This protein binds this small molecule.
Small molecule (SMILES): N[C@@H](CCS)C(=O)O

Sequence of chain 1.B:
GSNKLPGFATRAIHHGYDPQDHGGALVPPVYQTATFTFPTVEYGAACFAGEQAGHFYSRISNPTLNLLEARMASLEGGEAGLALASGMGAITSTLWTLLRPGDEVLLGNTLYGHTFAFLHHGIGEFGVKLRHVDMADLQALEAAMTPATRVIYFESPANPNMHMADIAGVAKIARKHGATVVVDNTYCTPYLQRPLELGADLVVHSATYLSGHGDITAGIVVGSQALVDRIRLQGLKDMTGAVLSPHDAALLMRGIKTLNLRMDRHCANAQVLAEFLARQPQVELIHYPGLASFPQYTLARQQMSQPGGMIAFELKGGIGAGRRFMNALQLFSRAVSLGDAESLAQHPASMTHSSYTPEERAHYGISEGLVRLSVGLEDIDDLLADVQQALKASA

Sequence of chain 1.A:
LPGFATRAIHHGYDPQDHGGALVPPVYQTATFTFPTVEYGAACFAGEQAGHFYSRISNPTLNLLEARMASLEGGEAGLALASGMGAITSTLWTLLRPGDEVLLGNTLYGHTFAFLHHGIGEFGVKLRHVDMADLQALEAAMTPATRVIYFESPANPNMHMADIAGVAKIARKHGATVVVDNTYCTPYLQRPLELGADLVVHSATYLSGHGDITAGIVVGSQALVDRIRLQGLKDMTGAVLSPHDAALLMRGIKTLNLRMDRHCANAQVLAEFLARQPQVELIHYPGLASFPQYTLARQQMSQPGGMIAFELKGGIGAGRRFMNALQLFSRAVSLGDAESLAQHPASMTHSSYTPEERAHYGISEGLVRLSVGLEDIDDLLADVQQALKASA

Binding-site contacts:
Ligand atom OXT contacts residue TYR114 of chain 1.A at 4.0 Å.
Ligand atom CG contacts residue LLP211 of chain 1.A at 3.3 Å.
Ligand atom CA contacts residue ARG375 of chain 1.A at 3.9 Å.
Ligand atom N contacts residue LEU341 of chain 1.A at 3.4 Å.
Ligand atom CA contacts residue LEU341 of chain 1.A at 3.9 Å (hydrophobic).
Ligand atom C contacts residue SER340 of chain 1.A at 4.0 Å.
Ligand atom OXT contacts residue ASN161 of chain 1.A at 3.7 Å.
Ligand atom C contacts residue ARG375 of chain 1.A at 3.5 Å.
Ligand atom CB contacts residue TYR59 of chain 1.B at 4.5 Å (hydrophobic).
Ligand atom SD contacts residue VAL339 of chain 1.A at 4.0 Å.
Ligand atom CA contacts residue GLN349 of chain 1.A at 4.3 Å.
Ligand atom CB contacts residue TYR114 of chain 1.A at 4.1 Å (hydrophobic).
Ligand atom CG contacts residue TYR114 of chain 1.A at 3.0 Å (hydrophobic).
Ligand atom N contacts residue SER340 of chain 1.A at 4.5 Å.
Ligand atom N contacts residue TYR114 of chain 1.A at 3.2 Å.
Ligand atom O contacts residue ARG375 of chain 1.A at 4.3 Å.
Ligand atom OXT contacts residue ARG375 of chain 1.A at 2.8 Å (salt-bridge).
Ligand atom C contacts residue VAL339 of chain 1.A at 4.3 Å (hydrophobic).
Ligand atom CB contacts residue LLP211 of chain 1.A at 4.0 Å.
Ligand atom CA contacts residue VAL339 of chain 1.A at 4.5 Å (hydrophobic).
Ligand atom N contacts residue ARG375 of chain 1.A at 4.2 Å.
Ligand atom OXT contacts residue GLN349 of chain 1.A at 3.8 Å.
Ligand atom SD contacts residue ARG61 of chain 1.B at 4.0 Å.
Ligand atom C contacts residue GLN349 of chain 1.A at 3.5 Å.
Ligand atom CA contacts residue LLP211 of chain 1.A at 4.0 Å.
Ligand atom CG contacts residue SER340 of chain 1.A at 4.3 Å.
Ligand atom CA contacts residue TYR114 of chain 1.A at 3.9 Å (hydrophobic).
Ligand atom SD contacts residue TYR114 of chain 1.A at 2.8 Å (h-bond).
Ligand atom O contacts residue SER340 of chain 1.A at 4.0 Å.
Ligand atom CB contacts residue VAL339 of chain 1.A at 3.9 Å (hydrophobic).
Ligand atom CB contacts residue SER340 of chain 1.A at 3.0 Å.
Ligand atom SD contacts residue HIS116 of chain 1.A at 4.5 Å.
Ligand atom O contacts residue GLN349 of chain 1.A at 3.2 Å (h-bond).
Ligand atom CG contacts residue TYR59 of chain 1.B at 3.9 Å (hydrophobic).
Ligand atom C contacts residue TYR114 of chain 1.A at 3.9 Å (hydrophobic).
Ligand atom N contacts residue LLP211 of chain 1.A at 3.1 Å (h-bond).
Ligand atom O contacts residue VAL339 of chain 1.A at 3.3 Å.
Ligand atom SD contacts residue TYR59 of chain 1.B at 3.6 Å.
Ligand atom CA contacts residue SER340 of chain 1.A at 3.4 Å.